Sequence of chain 1.B:
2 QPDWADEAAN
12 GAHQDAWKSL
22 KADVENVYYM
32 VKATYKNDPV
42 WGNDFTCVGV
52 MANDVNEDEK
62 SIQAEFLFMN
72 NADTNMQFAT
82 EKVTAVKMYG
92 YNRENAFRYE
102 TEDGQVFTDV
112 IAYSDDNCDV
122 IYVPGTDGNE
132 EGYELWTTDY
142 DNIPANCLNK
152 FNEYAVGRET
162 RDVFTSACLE

A protein and the small-molecule ligand that binds it are described below.
Small molecule (SMILES): NCCc1c[nH]cn1

Binding-site contacts:
Ligand atom CA contacts residue TRP42 of chain 1.B at 3.6 Å (hydrophobic).
Ligand atom CE1 contacts residue TRP42 of chain 1.B at 3.7 Å (hydrophobic).
Ligand atom CB contacts residue PHE108 of chain 1.B at 3.8 Å (hydrophobic).
Ligand atom CG contacts residue TRP42 of chain 1.B at 4.2 Å (hydrophobic).
Ligand atom CA contacts residue TYR36 of chain 1.B at 4.1 Å (hydrophobic).
Ligand atom N contacts residue VAL124 of chain 1.B at 3.3 Å.
Ligand atom CE1 contacts residue VAL41 of chain 1.B at 3.7 Å (hydrophobic).
Ligand atom NE2 contacts residue TYR100 of chain 1.B at 3.9 Å.
Ligand atom CD2 contacts residue TYR100 of chain 1.B at 3.4 Å (hydrophobic).
Ligand atom N contacts residue TYR36 of chain 1.B at 3.5 Å (h-bond).
Ligand atom CA contacts residue ASP110 of chain 1.B at 3.1 Å.
Ligand atom CG contacts residue TYR100 of chain 1.B at 4.4 Å (hydrophobic).
Ligand atom CE1 contacts residue PHE108 of chain 1.B at 4.2 Å (hydrophobic).
Ligand atom NE2 contacts residue PHE108 of chain 1.B at 4.1 Å.
Ligand atom CD2 contacts residue GLU82 of chain 1.B at 3.6 Å.
Ligand atom CG contacts residue PHE108 of chain 1.B at 3.8 Å (hydrophobic).
Ligand atom ND1 contacts residue ASP39 of chain 1.B at 2.9 Å (salt-bridge).
Ligand atom N contacts residue ASP39 of chain 1.B at 4.2 Å.
Ligand atom ND1 contacts residue TRP42 of chain 1.B at 3.8 Å.
Ligand atom CB contacts residue TYR100 of chain 1.B at 4.5 Å (hydrophobic).
Ligand atom CD2 contacts residue PHE108 of chain 1.B at 3.8 Å (hydrophobic).
Ligand atom ND1 contacts residue PHE108 of chain 1.B at 4.0 Å.
Ligand atom N contacts residue ASP110 of chain 1.B at 2.7 Å (salt-bridge).
Ligand atom CG contacts residue ASP39 of chain 1.B at 3.6 Å.
Ligand atom N contacts residue GLU135 of chain 1.B at 2.7 Å (salt-bridge).
Ligand atom CB contacts residue ASP39 of chain 1.B at 3.6 Å.
Ligand atom CA contacts residue ASP39 of chain 1.B at 3.7 Å.
Ligand atom CE1 contacts residue ASP39 of chain 1.B at 3.6 Å.
Ligand atom CE1 contacts residue GLU82 of chain 1.B at 3.5 Å.
Ligand atom NE2 contacts residue GLU82 of chain 1.B at 2.7 Å (salt-bridge).
Ligand atom CB contacts residue ASP110 of chain 1.B at 3.5 Å.
Ligand atom CA contacts residue GLU135 of chain 1.B at 3.4 Å.
Ligand atom NE2 contacts residue TRP42 of chain 1.B at 4.0 Å.
Ligand atom CB contacts residue TRP42 of chain 1.B at 4.5 Å (hydrophobic).
Ligand atom ND1 contacts residue VAL41 of chain 1.B at 4.4 Å.
Ligand atom CD2 contacts residue TRP42 of chain 1.B at 4.3 Å (hydrophobic).